Sequence of chain 1.D:
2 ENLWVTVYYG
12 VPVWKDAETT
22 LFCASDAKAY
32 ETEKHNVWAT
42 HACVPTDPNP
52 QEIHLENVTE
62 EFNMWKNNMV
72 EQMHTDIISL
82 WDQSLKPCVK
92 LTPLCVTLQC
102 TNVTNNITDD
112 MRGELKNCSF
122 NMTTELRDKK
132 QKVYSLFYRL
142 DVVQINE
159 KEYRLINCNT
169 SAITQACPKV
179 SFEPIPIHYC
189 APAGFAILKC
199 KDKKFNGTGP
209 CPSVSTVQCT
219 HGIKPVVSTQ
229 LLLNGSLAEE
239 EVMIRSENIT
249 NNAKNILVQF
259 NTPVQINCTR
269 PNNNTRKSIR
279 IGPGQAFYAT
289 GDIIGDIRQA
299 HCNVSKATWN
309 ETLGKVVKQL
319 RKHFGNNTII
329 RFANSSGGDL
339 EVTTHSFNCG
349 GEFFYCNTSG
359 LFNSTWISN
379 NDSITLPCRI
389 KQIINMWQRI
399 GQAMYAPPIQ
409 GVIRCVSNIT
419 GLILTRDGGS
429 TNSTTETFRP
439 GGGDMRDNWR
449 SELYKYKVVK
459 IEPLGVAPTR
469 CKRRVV

This small molecule binds to this protein.
Small molecule (SMILES): CC(=O)N[C@H]1[C@H](O[C@H]2[C@H](O)[C@@H](NC(C)=O)CO[C@@H]2CO)O[C@H](CO)[C@@H](O)[C@@H]1O

Binding-site contacts:
Ligand atom C2 contacts residue ASN167 of chain 1.D at 2.6 Å.
Ligand atom N2 contacts residue THR168 of chain 1.D at 3.8 Å.
Ligand atom C7 contacts residue ASN167 of chain 1.D at 3.4 Å.
Ligand atom C1 contacts residue ARG162 of chain 1.D at 4.2 Å.
Ligand atom C8 contacts residue THR168 of chain 1.D at 3.6 Å.
Ligand atom O7 contacts residue ASN167 of chain 1.D at 3.9 Å.
Ligand atom C8 contacts residue PHE78 of chain 1.I at 3.7 Å (hydrophobic).
Ligand atom C5 contacts residue ASN167 of chain 1.D at 3.5 Å.
Ligand atom C6 contacts residue ARG162 of chain 1.D at 4.0 Å.
Ligand atom C7 contacts residue THR168 of chain 1.D at 4.1 Å.
Ligand atom N2 contacts residue ASN167 of chain 1.D at 2.9 Å (h-bond).
Ligand atom O5 contacts residue ASN167 of chain 1.D at 2.2 Å (h-bond).
Ligand atom C4 contacts residue ASN167 of chain 1.D at 4.2 Å.
Ligand atom O6 contacts residue ARG162 of chain 1.D at 3.0 Å (salt-bridge).
Ligand atom O7 contacts residue TRP76 of chain 1.I at 3.7 Å.
Ligand atom C3 contacts residue ASN167 of chain 1.D at 3.9 Å.
Ligand atom O7 contacts residue SER75 of chain 1.I at 4.5 Å.
Ligand atom O6 contacts residue ASN167 of chain 1.D at 4.5 Å.
Ligand atom C7 contacts residue TRP76 of chain 1.I at 4.2 Å (hydrophobic).
Ligand atom O3 contacts residue HIS73 of chain 1.I at 3.6 Å (h-bond).
Ligand atom O5 contacts residue ARG162 of chain 1.D at 3.8 Å.
Ligand atom C8 contacts residue TRP76 of chain 1.I at 4.0 Å (hydrophobic).
Ligand atom O7 contacts residue ALA74 of chain 1.I at 3.9 Å.
Ligand atom C1 contacts residue ASN167 of chain 1.D at 1.4 Å.
Ligand atom C5 contacts residue ARG162 of chain 1.D at 3.9 Å.

Sequence of chain 1.I:
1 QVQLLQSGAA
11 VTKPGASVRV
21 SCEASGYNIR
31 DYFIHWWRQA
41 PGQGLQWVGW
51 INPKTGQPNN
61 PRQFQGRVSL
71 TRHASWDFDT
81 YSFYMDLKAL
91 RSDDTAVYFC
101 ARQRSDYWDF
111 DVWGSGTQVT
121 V